Binding-site contacts:
Ligand atom OAA contacts residue LYS566 of chain 1.A at 3.7 Å.
Ligand atom C contacts residue ZN1 of chain 1.B at 2.9 Å.
Ligand atom OAC contacts residue GLY269 of chain 1.A at 3.0 Å (h-bond).
Ligand atom CB contacts residue TYR379 of chain 1.A at 3.8 Å (hydrophobic).
Ligand atom CA contacts residue GLY270 of chain 1.A at 3.4 Å.
Ligand atom CD contacts residue GLU272 of chain 1.A at 3.8 Å.
Ligand atom CAH contacts residue ZN1 of chain 1.B at 3.8 Å.
Ligand atom OAD contacts residue TYR268 of chain 1.A at 3.6 Å.
Ligand atom C contacts residue TYR384 of chain 1.A at 3.3 Å (hydrophobic).
Ligand atom O contacts residue ZN1 of chain 1.B at 1.8 Å.
Ligand atom NAS contacts residue TYR379 of chain 1.A at 3.4 Å (h-bond).
Ligand atom C contacts residue GLU272 of chain 1.A at 3.8 Å.
Ligand atom O contacts residue HIS300 of chain 1.A at 3.4 Å (h-bond).
Ligand atom CD contacts residue MET271 of chain 1.A at 3.6 Å (hydrophobic).
Ligand atom N contacts residue GLU272 of chain 1.A at 2.8 Å (salt-bridge).
Ligand atom OAA contacts residue ARG564 of chain 1.A at 3.0 Å (salt-bridge).
Ligand atom OAD contacts residue LYS566 of chain 1.A at 3.6 Å.
Ligand atom O contacts residue HIS296 of chain 1.A at 3.3 Å (h-bond).
Ligand atom CAH contacts residue GLU297 of chain 1.A at 3.1 Å.
Ligand atom CAL contacts residue TYR379 of chain 1.A at 3.5 Å (hydrophobic).
Ligand atom CB contacts residue TYR384 of chain 1.A at 3.7 Å (hydrophobic).
Ligand atom OAC contacts residue TYR268 of chain 1.A at 3.4 Å.
Ligand atom CAN contacts residue GLY269 of chain 1.A at 3.4 Å.
Ligand atom O contacts residue TYR384 of chain 1.A at 2.8 Å (h-bond).
Ligand atom CAP contacts residue TYR379 of chain 1.A at 3.6 Å (hydrophobic).
Ligand atom CAF contacts residue TYR379 of chain 1.A at 3.6 Å (hydrophobic).
Ligand atom CB contacts residue TYR268 of chain 1.A at 3.6 Å (hydrophobic).
Ligand atom CG contacts residue GLN137 of chain 1.A at 3.4 Å.
Ligand atom O contacts residue GLU319 of chain 1.A at 3.0 Å (salt-bridge).
Ligand atom CAH contacts residue GLY270 of chain 1.A at 3.1 Å.
Ligand atom OAC contacts residue GLY270 of chain 1.A at 3.6 Å.
Ligand atom OAD contacts residue GLY269 of chain 1.A at 2.9 Å (h-bond).
Ligand atom N contacts residue ZN1 of chain 1.B at 3.7 Å.
Ligand atom CAN contacts residue ARG564 of chain 1.A at 3.7 Å.
Ligand atom OAD contacts residue ARG564 of chain 1.A at 2.9 Å (salt-bridge).
Ligand atom CA contacts residue GLU272 of chain 1.A at 3.3 Å.
Ligand atom C contacts residue GLY270 of chain 1.A at 3.7 Å.
Ligand atom N contacts residue GLU319 of chain 1.A at 3.3 Å (salt-bridge).
Ligand atom CAI contacts residue TYR384 of chain 1.A at 3.6 Å (hydrophobic).
Ligand atom CD contacts residue GLN137 of chain 1.A at 3.7 Å.

Sequence of chain 1.A:
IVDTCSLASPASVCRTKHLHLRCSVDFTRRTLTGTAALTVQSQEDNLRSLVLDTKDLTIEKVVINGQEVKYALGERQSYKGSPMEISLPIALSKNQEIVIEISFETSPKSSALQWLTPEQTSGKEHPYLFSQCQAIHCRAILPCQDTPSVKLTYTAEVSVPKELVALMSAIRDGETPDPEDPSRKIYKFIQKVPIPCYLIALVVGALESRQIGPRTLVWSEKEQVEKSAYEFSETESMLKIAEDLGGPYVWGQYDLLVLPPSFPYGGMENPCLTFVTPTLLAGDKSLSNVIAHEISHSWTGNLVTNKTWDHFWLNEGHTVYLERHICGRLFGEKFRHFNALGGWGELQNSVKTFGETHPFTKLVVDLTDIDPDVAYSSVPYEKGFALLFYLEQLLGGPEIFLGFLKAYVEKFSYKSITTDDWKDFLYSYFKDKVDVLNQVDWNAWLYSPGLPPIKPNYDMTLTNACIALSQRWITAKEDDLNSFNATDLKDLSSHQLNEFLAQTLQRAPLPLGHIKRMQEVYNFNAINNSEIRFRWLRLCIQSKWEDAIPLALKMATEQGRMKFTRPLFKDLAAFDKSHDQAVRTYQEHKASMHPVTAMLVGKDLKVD

A protein and the small-molecule ligand that binds it are described below.
Small molecule (SMILES): O=C(CCC(=O)N1CCC[C@H]1C(=O)O)[C@@H]1CCCN1